The protein below binds the small molecule below.
Small molecule (SMILES): CC(=O)N[C@@H]1[C@@H](O)[C@H](O)[C@@H](CO)O[C@H]1O

Binding-site contacts:
Ligand atom C6 contacts residue SER284 of chain 41.K at 3.4 Å.
Ligand atom O6 contacts residue SER284 of chain 41.K at 2.9 Å (h-bond).
Ligand atom O4 contacts residue ASN318 of chain 41.K at 4.5 Å.
Ligand atom O6 contacts residue ASN318 of chain 41.K at 3.0 Å (h-bond).
Ligand atom C6 contacts residue ASN318 of chain 41.K at 3.2 Å.

Sequence of chain 41.K:
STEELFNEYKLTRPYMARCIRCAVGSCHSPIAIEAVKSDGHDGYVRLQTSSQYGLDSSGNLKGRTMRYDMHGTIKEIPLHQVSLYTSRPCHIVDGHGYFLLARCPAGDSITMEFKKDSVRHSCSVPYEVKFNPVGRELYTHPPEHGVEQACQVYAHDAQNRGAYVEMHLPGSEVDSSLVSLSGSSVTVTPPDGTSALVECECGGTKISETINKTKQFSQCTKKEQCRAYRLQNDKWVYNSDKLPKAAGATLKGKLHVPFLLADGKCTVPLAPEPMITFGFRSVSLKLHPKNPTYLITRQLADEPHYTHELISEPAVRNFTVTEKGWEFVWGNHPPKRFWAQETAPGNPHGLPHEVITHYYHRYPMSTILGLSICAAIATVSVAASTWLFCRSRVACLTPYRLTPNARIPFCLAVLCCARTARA